A protein and the small-molecule ligand that binds it are described below.
Small molecule (SMILES): CC(=O)N[C@@H]1[C@@H](O)[C@H](O)[C@@H](CO)O[C@H]1O

Sequence of chain 6.D:
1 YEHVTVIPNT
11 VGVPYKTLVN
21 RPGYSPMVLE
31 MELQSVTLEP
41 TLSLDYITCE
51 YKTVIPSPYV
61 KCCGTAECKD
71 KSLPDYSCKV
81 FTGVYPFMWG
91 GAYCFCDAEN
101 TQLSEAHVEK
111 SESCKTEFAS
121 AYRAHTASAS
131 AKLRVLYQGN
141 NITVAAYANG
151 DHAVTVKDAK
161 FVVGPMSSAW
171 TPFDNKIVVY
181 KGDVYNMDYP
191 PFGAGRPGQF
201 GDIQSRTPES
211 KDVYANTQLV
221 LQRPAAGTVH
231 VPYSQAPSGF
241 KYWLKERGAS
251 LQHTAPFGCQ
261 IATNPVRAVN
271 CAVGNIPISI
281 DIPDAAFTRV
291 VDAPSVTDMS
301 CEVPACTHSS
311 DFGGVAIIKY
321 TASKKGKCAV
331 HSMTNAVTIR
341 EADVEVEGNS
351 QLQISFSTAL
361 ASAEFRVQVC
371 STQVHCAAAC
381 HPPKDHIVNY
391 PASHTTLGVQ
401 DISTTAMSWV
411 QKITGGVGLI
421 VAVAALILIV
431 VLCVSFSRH

Sequence of chain 6.E:
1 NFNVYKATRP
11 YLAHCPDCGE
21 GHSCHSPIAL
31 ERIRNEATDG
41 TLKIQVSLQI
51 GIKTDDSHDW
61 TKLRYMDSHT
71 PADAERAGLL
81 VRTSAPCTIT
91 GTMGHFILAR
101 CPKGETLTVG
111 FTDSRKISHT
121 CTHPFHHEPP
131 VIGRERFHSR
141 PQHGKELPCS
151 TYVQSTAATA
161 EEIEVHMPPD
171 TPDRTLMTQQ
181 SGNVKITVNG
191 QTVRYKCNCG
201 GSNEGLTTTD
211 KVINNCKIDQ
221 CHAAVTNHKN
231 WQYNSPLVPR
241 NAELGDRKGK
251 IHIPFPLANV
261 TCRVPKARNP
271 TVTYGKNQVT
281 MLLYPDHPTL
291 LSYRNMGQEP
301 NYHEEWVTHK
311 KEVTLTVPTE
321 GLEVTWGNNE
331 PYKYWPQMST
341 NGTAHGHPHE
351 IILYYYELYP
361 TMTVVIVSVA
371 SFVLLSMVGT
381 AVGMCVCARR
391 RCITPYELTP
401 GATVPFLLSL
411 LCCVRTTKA

Binding-site contacts:
Ligand atom O5 contacts residue ASN259 of chain 6.E at 2.3 Å (h-bond).
Ligand atom C3 contacts residue ASN259 of chain 6.E at 3.7 Å.
Ligand atom C4 contacts residue ASN259 of chain 6.E at 4.1 Å.
Ligand atom O6 contacts residue THR116 of chain 6.D at 3.2 Å (h-bond).
Ligand atom O7 contacts residue GLU117 of chain 6.D at 4.3 Å.
Ligand atom O7 contacts residue ASN259 of chain 6.E at 2.7 Å (h-bond).
Ligand atom C7 contacts residue ASN259 of chain 6.E at 3.1 Å.
Ligand atom O6 contacts residue ASN259 of chain 6.E at 4.4 Å.
Ligand atom C6 contacts residue THR116 of chain 6.D at 4.5 Å.
Ligand atom C8 contacts residue ASN259 of chain 6.E at 4.4 Å.
Ligand atom O6 contacts residue LYS115 of chain 6.D at 3.5 Å (salt-bridge).
Ligand atom C6 contacts residue LYS115 of chain 6.D at 4.3 Å.
Ligand atom O5 contacts residue THR116 of chain 6.D at 3.8 Å.
Ligand atom C1 contacts residue ASN259 of chain 6.E at 1.4 Å.
Ligand atom C2 contacts residue ASN259 of chain 6.E at 2.4 Å.
Ligand atom C5 contacts residue ASN259 of chain 6.E at 3.6 Å.
Ligand atom O7 contacts residue LYS181 of chain 6.D at 4.3 Å.
Ligand atom N2 contacts residue ASN259 of chain 6.E at 3.0 Å (h-bond).